Sequence of chain 7.F:
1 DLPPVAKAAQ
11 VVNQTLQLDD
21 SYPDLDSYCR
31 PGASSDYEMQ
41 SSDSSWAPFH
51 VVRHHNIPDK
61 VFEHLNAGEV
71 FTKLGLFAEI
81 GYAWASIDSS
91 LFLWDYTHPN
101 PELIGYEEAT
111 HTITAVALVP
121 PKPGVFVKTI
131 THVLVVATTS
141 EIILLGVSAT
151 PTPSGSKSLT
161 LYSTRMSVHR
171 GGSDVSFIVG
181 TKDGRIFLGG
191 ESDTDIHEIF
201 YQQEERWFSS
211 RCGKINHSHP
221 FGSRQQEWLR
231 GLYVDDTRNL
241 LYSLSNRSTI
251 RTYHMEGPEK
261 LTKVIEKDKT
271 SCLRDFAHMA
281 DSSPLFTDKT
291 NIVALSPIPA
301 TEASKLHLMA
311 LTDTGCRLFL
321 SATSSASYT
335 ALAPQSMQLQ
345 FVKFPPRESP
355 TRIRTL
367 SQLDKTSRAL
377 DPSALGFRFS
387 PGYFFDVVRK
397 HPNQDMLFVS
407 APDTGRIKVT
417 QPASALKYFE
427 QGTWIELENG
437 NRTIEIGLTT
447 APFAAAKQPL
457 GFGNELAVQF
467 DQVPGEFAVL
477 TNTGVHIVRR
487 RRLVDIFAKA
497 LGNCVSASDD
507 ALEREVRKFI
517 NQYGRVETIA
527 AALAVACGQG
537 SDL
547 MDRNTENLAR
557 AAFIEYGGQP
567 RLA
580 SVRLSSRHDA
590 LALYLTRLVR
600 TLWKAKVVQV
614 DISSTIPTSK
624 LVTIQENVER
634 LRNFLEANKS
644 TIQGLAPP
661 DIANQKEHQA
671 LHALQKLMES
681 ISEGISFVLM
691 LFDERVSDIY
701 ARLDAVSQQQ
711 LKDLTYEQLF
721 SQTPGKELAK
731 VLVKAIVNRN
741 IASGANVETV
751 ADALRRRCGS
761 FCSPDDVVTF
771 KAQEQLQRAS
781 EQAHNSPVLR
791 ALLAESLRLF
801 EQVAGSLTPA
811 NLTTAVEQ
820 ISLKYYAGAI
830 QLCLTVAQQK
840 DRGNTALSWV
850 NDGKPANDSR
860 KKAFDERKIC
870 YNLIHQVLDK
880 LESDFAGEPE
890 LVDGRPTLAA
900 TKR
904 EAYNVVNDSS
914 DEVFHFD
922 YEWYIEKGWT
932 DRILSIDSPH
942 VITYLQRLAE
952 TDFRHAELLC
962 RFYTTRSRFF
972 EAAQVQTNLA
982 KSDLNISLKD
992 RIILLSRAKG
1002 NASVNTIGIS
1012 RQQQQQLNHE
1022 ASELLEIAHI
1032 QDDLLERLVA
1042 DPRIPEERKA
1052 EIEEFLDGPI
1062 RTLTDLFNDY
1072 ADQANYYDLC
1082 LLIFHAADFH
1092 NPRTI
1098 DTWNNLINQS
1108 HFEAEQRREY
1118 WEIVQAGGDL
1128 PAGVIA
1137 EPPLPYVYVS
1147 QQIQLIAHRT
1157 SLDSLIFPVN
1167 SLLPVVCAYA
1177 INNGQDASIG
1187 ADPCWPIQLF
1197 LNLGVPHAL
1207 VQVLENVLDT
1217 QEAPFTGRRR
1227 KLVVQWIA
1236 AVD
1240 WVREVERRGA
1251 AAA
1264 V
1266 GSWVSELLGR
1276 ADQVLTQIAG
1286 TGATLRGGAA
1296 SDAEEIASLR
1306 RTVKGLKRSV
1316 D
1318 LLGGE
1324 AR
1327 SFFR

This protein binds this small molecule.
Small molecule (SMILES): CC[C@H](C)[C@H](NC(=O)[C@@H](NC(=O)[C@H](CC(C)C)NC(=O)[C@@H](N)CCCCN)C(C)C)C(=O)N[C@@H](CC(N)=O)C(=O)N[C@@H](CCCCN)C(=O)N[C@@H](CC(=O)O)C(=O)N[C@@H](CCSC)C(=O)N[C@@H](CCCN=C(N)N)C(=O)N[C@H](C(=O)N[C@@H](CC(=O)O)C(=O)N[C@@H](CC(C)C)C(=O)N[C@@H](Cc1ccccc1)C(=O)N[C@@H](CO)C(=O)N1CCC[C@H]1C(=O)N1CCC[C@H]1C(=O)N[C@H](C=O)CC(N)=O)[C@@H](C)O

Binding-site contacts:
Ligand atom CZ contacts residue GLN1074 of chain 7.F at 3.4 Å.
Ligand atom O contacts residue ARG1049 of chain 7.F at 3.0 Å.
Ligand atom N contacts residue THR1065 of chain 7.F at 2.3 Å (h-bond).
Ligand atom CB contacts residue GLN1074 of chain 7.F at 3.3 Å.
Ligand atom CD contacts residue GLN1074 of chain 7.F at 2.8 Å.
Ligand atom NZ contacts residue ASP1073 of chain 7.F at 3.3 Å (salt-bridge).
Ligand atom C contacts residue THR1065 of chain 7.F at 2.9 Å.
Ligand atom O contacts residue THR1065 of chain 7.F at 3.5 Å (h-bond).
Ligand atom CD1 contacts residue LEU1064 of chain 7.F at 3.4 Å (hydrophobic).
Ligand atom N contacts residue THR1065 of chain 7.F at 3.8 Å.
Ligand atom N contacts residue ASN1069 of chain 7.F at 3.0 Å (h-bond).
Ligand atom CD1 contacts residue THR1065 of chain 7.F at 2.6 Å.
Ligand atom CD1 contacts residue PHE1068 of chain 7.F at 3.5 Å (hydrophobic).
Ligand atom CD1 contacts residue ARG1049 of chain 7.F at 3.0 Å.
Ligand atom C contacts residue ASN1069 of chain 7.F at 3.7 Å.
Ligand atom CZ contacts residue ASP1073 of chain 7.F at 3.6 Å.
Ligand atom CG contacts residue THR1065 of chain 7.F at 3.6 Å.
Ligand atom CD contacts residue ASN1069 of chain 7.F at 3.7 Å.
Ligand atom O contacts residue ASN1069 of chain 7.F at 3.0 Å (h-bond).
Ligand atom O contacts residue THR1065 of chain 7.F at 2.7 Å.
Ligand atom CB contacts residue GLN1074 of chain 7.F at 3.7 Å.
Ligand atom C contacts residue THR1065 of chain 7.F at 3.7 Å.
Ligand atom NH2 contacts residue ASP1073 of chain 7.F at 3.0 Å (salt-bridge).
Ligand atom C contacts residue ASN1069 of chain 7.F at 3.8 Å.
Ligand atom CD1 contacts residue ILE1053 of chain 7.F at 3.6 Å (hydrophobic).
Ligand atom NH1 contacts residue ASP1073 of chain 7.F at 3.4 Å (salt-bridge).
Ligand atom NH1 contacts residue GLN1074 of chain 7.F at 3.8 Å.
Ligand atom CA contacts residue ASN1069 of chain 7.F at 3.4 Å.
Ligand atom NH1 contacts residue ASN1069 of chain 7.F at 2.6 Å (h-bond).
Ligand atom CD2 contacts residue ALA1075 of chain 7.F at 3.6 Å (hydrophobic).
Ligand atom CE2 contacts residue GLN1074 of chain 7.F at 3.3 Å.
Ligand atom CG contacts residue GLN1074 of chain 7.F at 3.5 Å.
Ligand atom CA contacts residue THR1065 of chain 7.F at 2.7 Å.
Ligand atom CD2 contacts residue GLN1074 of chain 7.F at 3.2 Å.
Ligand atom CG2 contacts residue ASN1069 of chain 7.F at 3.3 Å.
Ligand atom CG2 contacts residue PHE1068 of chain 7.F at 3.6 Å (hydrophobic).
Ligand atom CG1 contacts residue PHE1068 of chain 7.F at 3.6 Å (hydrophobic).
Ligand atom CA contacts residue THR1065 of chain 7.F at 3.4 Å.
Ligand atom CB contacts residue THR1065 of chain 7.F at 3.6 Å.
Ligand atom NE contacts residue GLN1074 of chain 7.F at 3.6 Å (h-bond).